Sequence of chain 6.A:
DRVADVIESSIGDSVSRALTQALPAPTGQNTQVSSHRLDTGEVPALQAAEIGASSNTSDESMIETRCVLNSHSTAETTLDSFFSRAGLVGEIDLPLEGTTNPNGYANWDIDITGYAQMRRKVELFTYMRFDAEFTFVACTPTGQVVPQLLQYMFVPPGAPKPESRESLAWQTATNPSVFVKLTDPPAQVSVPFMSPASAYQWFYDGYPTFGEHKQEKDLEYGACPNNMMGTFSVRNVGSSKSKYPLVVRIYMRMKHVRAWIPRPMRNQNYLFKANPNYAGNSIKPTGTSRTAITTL

Sequence of chain 6.C:
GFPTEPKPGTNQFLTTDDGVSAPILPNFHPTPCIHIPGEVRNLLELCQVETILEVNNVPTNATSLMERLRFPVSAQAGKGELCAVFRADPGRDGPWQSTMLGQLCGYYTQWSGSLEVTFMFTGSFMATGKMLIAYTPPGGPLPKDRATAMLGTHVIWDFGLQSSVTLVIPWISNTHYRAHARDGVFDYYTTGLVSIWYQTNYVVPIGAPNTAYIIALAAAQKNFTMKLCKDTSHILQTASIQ

Binding-site contacts:
Ligand atom C4A contacts residue THR114 of chain 6.A at 3.5 Å.
Ligand atom C3B contacts residue ASN228 of chain 6.A at 4.0 Å.
Ligand atom O1B contacts residue TYR201 of chain 6.A at 3.4 Å.
Ligand atom C5A contacts residue ASP112 of chain 6.A at 4.0 Å.
Ligand atom C5B contacts residue ILE111 of chain 6.A at 3.9 Å (hydrophobic).
Ligand atom C2C contacts residue VAL192 of chain 6.A at 3.7 Å (hydrophobic).
Ligand atom C4C contacts residue PHE135 of chain 6.A at 3.8 Å (hydrophobic).
Ligand atom C2A contacts residue ASP112 of chain 6.A at 3.8 Å.
Ligand atom C31 contacts residue ILE24 of chain 6.C at 3.6 Å (hydrophobic).
Ligand atom O1A contacts residue TRP203 of chain 6.A at 3.3 Å.
Ligand atom C5A contacts residue ASN228 of chain 6.A at 4.0 Å.
Ligand atom N3A contacts residue THR114 of chain 6.A at 4.0 Å.
Ligand atom C3C contacts residue PHE135 of chain 6.A at 3.8 Å (hydrophobic).
Ligand atom C4B contacts residue ILE113 of chain 6.A at 4.0 Å (hydrophobic).
Ligand atom C2B contacts residue TYR201 of chain 6.A at 3.5 Å (hydrophobic).
Ligand atom N3A contacts residue ILE113 of chain 6.A at 3.8 Å.
Ligand atom C5 contacts residue PHE233 of chain 6.A at 4.0 Å (hydrophobic).
Ligand atom C31 contacts residue VAL179 of chain 6.A at 3.3 Å (hydrophobic).
Ligand atom N3A contacts residue ASP112 of chain 6.A at 2.5 Å (salt-bridge).
Ligand atom O1 contacts residue PHE233 of chain 6.A at 3.1 Å.
Ligand atom C4A contacts residue ASP112 of chain 6.A at 2.6 Å.
Ligand atom N2 contacts residue PHE233 of chain 6.A at 3.7 Å.
Ligand atom C6B contacts residue ILE113 of chain 6.A at 4.0 Å (hydrophobic).
Ligand atom C6C contacts residue TYR201 of chain 6.A at 3.9 Å (hydrophobic).
Ligand atom C5B contacts residue ILE113 of chain 6.A at 3.5 Å (hydrophobic).
Ligand atom O1 contacts residue PHE155 of chain 6.A at 3.4 Å.
Ligand atom C5C contacts residue PHE135 of chain 6.A at 3.5 Å (hydrophobic).
Ligand atom C5B contacts residue ASP112 of chain 6.A at 4.0 Å.
Ligand atom C2A contacts residue TRP203 of chain 6.A at 3.6 Å (hydrophobic).
Ligand atom C3B contacts residue TRP203 of chain 6.A at 3.1 Å (hydrophobic).
Ligand atom C31 contacts residue PRO177 of chain 6.A at 3.9 Å (hydrophobic).
Ligand atom C5C contacts residue ILE111 of chain 6.A at 3.8 Å (hydrophobic).
Ligand atom C2C contacts residue PHE155 of chain 6.A at 3.9 Å (hydrophobic).
Ligand atom C4C contacts residue VAL192 of chain 6.A at 3.5 Å (hydrophobic).
Ligand atom O1A contacts residue ASN228 of chain 6.A at 3.7 Å.
Ligand atom C2B contacts residue TRP203 of chain 6.A at 4.0 Å (hydrophobic).
Ligand atom C5 contacts residue PHE155 of chain 6.A at 3.9 Å (hydrophobic).
Ligand atom C4B contacts residue TRP203 of chain 6.A at 3.5 Å (hydrophobic).
Ligand atom C4 contacts residue ILE24 of chain 6.C at 4.0 Å (hydrophobic).
Ligand atom N2 contacts residue PHE155 of chain 6.A at 3.5 Å.

The small molecule below binds the protein below.
Small molecule (SMILES): Cc1cc(CCCCCCCOc2ccc(C3=NCCO3)cc2)on1